A small-molecule ligand and the protein it binds are described below.
Small molecule (SMILES): CO[C@H]1O[C@H](CO)[C@@H](O)[C@H](O[C@@H]2OC[C@@H](O)[C@H](O)[C@H]2O)[C@@H]1O

Binding-site contacts:
Ligand atom O5 contacts residue GLY34 of chain 1.B at 3.7 Å.
Ligand atom C6 contacts residue ASP35 of chain 1.B at 3.5 Å.
Ligand atom O4 contacts residue ASP38 of chain 1.B at 2.6 Å (salt-bridge).
Ligand atom C2 contacts residue GLY60 of chain 1.B at 3.7 Å.
Ligand atom C2 contacts residue GLY34 of chain 1.B at 4.2 Å.
Ligand atom C6 contacts residue PHE131 of chain 1.B at 3.5 Å (hydrophobic).
Ligand atom O6 contacts residue GLY34 of chain 1.B at 3.1 Å.
Ligand atom O6 contacts residue ASP35 of chain 1.B at 2.9 Å (salt-bridge).
Ligand atom O4 contacts residue GLY59 of chain 1.B at 3.6 Å.
Ligand atom O3 contacts residue GLY60 of chain 1.B at 3.2 Å (h-bond).
Ligand atom C3 contacts residue GLY60 of chain 1.B at 4.1 Å.
Ligand atom O6 contacts residue ASP38 of chain 1.B at 3.0 Å (salt-bridge).
Ligand atom C7 contacts residue TYR83 of chain 1.B at 3.7 Å (hydrophobic).
Ligand atom O2 contacts residue ASP35 of chain 1.B at 4.0 Å.
Ligand atom O2 contacts residue GLY34 of chain 1.B at 3.1 Å.
Ligand atom O4 contacts residue GLY60 of chain 1.B at 3.1 Å (h-bond).
Ligand atom O5 contacts residue ASP35 of chain 1.B at 3.0 Å (salt-bridge).
Ligand atom C6 contacts residue VAL36 of chain 1.B at 3.7 Å (hydrophobic).
Ligand atom C1 contacts residue GLY60 of chain 1.B at 3.6 Å.
Ligand atom O5 contacts residue GLY60 of chain 1.B at 3.3 Å (h-bond).
Ligand atom O6 contacts residue VAL36 of chain 1.B at 3.1 Å (h-bond).
Ligand atom C4 contacts residue GLY59 of chain 1.B at 4.4 Å.
Ligand atom C6 contacts residue GLY34 of chain 1.B at 4.2 Å.
Ligand atom C4 contacts residue ASP38 of chain 1.B at 3.5 Å.
Ligand atom O5 contacts residue TYR83 of chain 1.B at 4.0 Å.
Ligand atom C4 contacts residue GLY34 of chain 1.B at 4.0 Å.
Ligand atom C5 contacts residue GLY34 of chain 1.B at 4.2 Å.
Ligand atom C5 contacts residue TYR83 of chain 1.B at 4.2 Å (hydrophobic).
Ligand atom C4 contacts residue GLY60 of chain 1.B at 3.8 Å.
Ligand atom C7 contacts residue ASP35 of chain 1.B at 3.2 Å.
Ligand atom C5 contacts residue ASP35 of chain 1.B at 3.8 Å.
Ligand atom C6 contacts residue TYR83 of chain 1.B at 3.9 Å (hydrophobic).
Ligand atom C1 contacts residue ASP35 of chain 1.B at 3.9 Å.
Ligand atom C6 contacts residue ASP38 of chain 1.B at 3.4 Å.
Ligand atom O2 contacts residue THR61 of chain 1.B at 4.3 Å.
Ligand atom O5 contacts residue GLY59 of chain 1.B at 3.4 Å.
Ligand atom O1 contacts residue ASP35 of chain 1.B at 4.2 Å.
Ligand atom O6 contacts residue SER33 of chain 1.B at 4.2 Å.
Ligand atom C5 contacts residue GLY59 of chain 1.B at 4.0 Å.
Ligand atom C5 contacts residue ASP38 of chain 1.B at 4.0 Å.

Sequence of chain 1.B:
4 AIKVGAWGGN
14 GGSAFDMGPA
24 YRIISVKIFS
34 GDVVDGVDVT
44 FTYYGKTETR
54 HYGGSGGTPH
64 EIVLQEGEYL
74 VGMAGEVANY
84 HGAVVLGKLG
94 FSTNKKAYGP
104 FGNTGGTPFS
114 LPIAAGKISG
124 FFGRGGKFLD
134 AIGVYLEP